Binding-site contacts:
Ligand atom CB contacts residue ALA11 of chain 1.H at 4.1 Å (hydrophobic).
Ligand atom CK contacts residue CYS15 of chain 1.H at 1.8 Å (hydrophobic).
Ligand atom CB contacts residue LEU179 of chain 1.D at 4.1 Å (hydrophobic).
Ligand atom CJ contacts residue GLU180 of chain 1.D at 4.3 Å.
Ligand atom NB contacts residue GLU180 of chain 1.D at 3.8 Å.
Ligand atom CK contacts residue GLU180 of chain 1.D at 3.0 Å.
Ligand atom OB contacts residue CYS8 of chain 1.H at 4.0 Å.
Ligand atom NB contacts residue GLY178 of chain 1.D at 3.4 Å (h-bond).
Ligand atom CA contacts residue GLY178 of chain 1.D at 3.8 Å.
Ligand atom CB contacts residue CYS8 of chain 1.H at 4.3 Å (hydrophobic).
Ligand atom CA contacts residue ALA11 of chain 1.H at 4.3 Å (hydrophobic).
Ligand atom NB contacts residue LEU179 of chain 1.D at 4.1 Å.
Ligand atom CH contacts residue CYS8 of chain 1.H at 1.8 Å (hydrophobic).
Ligand atom OA contacts residue CYS15 of chain 1.H at 3.5 Å (h-bond).
Ligand atom NA contacts residue CYS8 of chain 1.H at 4.2 Å.
Ligand atom CG contacts residue CYS8 of chain 1.H at 3.3 Å (hydrophobic).
Ligand atom NB contacts residue CYS15 of chain 1.H at 3.7 Å.
Ligand atom CA contacts residue CYS8 of chain 1.H at 3.5 Å (hydrophobic).
Ligand atom CB contacts residue GLY178 of chain 1.D at 3.0 Å.
Ligand atom CB contacts residue ALA12 of chain 1.H at 4.5 Å (hydrophobic).
Ligand atom CJ contacts residue CYS15 of chain 1.H at 2.9 Å (hydrophobic).
Ligand atom CC contacts residue GLY178 of chain 1.D at 3.5 Å.
Ligand atom CF contacts residue CYS8 of chain 1.H at 4.2 Å (hydrophobic).

Sequence of chain 1.D:
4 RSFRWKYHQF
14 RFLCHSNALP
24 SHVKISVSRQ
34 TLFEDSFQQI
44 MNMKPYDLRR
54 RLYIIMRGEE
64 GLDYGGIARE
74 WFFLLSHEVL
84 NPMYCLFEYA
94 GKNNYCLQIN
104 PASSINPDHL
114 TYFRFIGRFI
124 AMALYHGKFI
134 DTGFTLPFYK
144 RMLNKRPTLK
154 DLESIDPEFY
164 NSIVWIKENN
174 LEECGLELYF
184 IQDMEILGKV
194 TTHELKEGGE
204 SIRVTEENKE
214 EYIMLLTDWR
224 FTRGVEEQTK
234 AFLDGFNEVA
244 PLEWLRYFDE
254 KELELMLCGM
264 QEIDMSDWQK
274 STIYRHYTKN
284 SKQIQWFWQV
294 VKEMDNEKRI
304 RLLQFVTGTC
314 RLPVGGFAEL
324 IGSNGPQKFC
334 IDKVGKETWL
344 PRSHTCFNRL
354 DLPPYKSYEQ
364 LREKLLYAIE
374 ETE

This protein binds this small molecule.
Small molecule (SMILES): CC(=O)Nc1ccc(NC(C)=O)cc1

Sequence of chain 1.H:
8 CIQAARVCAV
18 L